This small molecule binds to this protein.
Small molecule (SMILES): C=C(NCc1c(COP(=O)(O)O)cnc(C)c1O)C(=O)O

Sequence of chain 1.B:
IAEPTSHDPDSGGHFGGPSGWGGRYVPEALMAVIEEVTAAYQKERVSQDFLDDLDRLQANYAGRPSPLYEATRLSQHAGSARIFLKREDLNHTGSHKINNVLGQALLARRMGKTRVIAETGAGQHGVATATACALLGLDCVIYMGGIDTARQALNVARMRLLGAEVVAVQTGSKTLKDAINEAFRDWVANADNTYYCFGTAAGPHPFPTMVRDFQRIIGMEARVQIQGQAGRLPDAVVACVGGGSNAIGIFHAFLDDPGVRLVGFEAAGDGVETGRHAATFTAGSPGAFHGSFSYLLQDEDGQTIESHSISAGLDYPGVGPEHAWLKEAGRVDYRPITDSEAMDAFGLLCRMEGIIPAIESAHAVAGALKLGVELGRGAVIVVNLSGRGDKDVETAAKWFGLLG

Binding-site contacts:
Ligand atom P contacts residue SER249 of chain 1.B at 3.2 Å.
Ligand atom N1 contacts residue SER390 of chain 1.B at 2.7 Å (h-bond).
Ligand atom N contacts residue LYS101 of chain 1.B at 3.2 Å.
Ligand atom OP1 contacts residue THR204 of chain 1.B at 2.5 Å (h-bond).
Ligand atom OP1 contacts residue GLY248 of chain 1.B at 3.3 Å (h-bond).
Ligand atom OP3 contacts residue GLY247 of chain 1.B at 3.3 Å (h-bond).
Ligand atom OP2 contacts residue SER249 of chain 1.B at 2.7 Å (h-bond).
Ligand atom C5A contacts residue GLY317 of chain 1.B at 3.7 Å.
Ligand atom C contacts residue ALA126 of chain 1.B at 3.5 Å (hydrophobic).
Ligand atom O contacts residue GLN128 of chain 1.B at 2.7 Å (h-bond).
Ligand atom C6 contacts residue HIS100 of chain 1.B at 3.6 Å.
Ligand atom OP3 contacts residue SER249 of chain 1.B at 3.7 Å.
Ligand atom OXT contacts residue THR124 of chain 1.B at 2.7 Å (h-bond).
Ligand atom O contacts residue GLY127 of chain 1.B at 3.1 Å (h-bond).
Ligand atom OXT contacts residue HIS129 of chain 1.B at 3.2 Å.
Ligand atom C2 contacts residue SER390 of chain 1.B at 3.6 Å.
Ligand atom OXT contacts residue GLY125 of chain 1.B at 3.1 Å (h-bond).
Ligand atom OP4 contacts residue LYS101 of chain 1.B at 3.3 Å (salt-bridge).
Ligand atom CA contacts residue ALA126 of chain 1.B at 3.6 Å (hydrophobic).
Ligand atom C contacts residue THR124 of chain 1.B at 3.2 Å.
Ligand atom OP2 contacts residue HIS100 of chain 1.B at 3.1 Å (h-bond).
Ligand atom C4A contacts residue LYS101 of chain 1.B at 3.6 Å.
Ligand atom N1 contacts residue GLU364 of chain 1.B at 3.5 Å.
Ligand atom N1 contacts residue HIS100 of chain 1.B at 3.6 Å.
Ligand atom C contacts residue HIS129 of chain 1.B at 3.5 Å.
Ligand atom OP1 contacts residue LYS101 of chain 1.B at 3.3 Å (salt-bridge).
Ligand atom OP2 contacts residue ASN250 of chain 1.B at 2.6 Å (h-bond).
Ligand atom O3A contacts residue GLN128 of chain 1.B at 3.4 Å.
Ligand atom OP3 contacts residue GLY248 of chain 1.B at 3.0 Å (h-bond).
Ligand atom O3A contacts residue ALA126 of chain 1.B at 3.5 Å.
Ligand atom O contacts residue THR124 of chain 1.B at 3.2 Å (h-bond).
Ligand atom OP3 contacts residue GLY246 of chain 1.B at 2.7 Å (h-bond).
Ligand atom C6 contacts residue SER390 of chain 1.B at 3.4 Å.
Ligand atom C6 contacts residue GLU364 of chain 1.B at 3.6 Å.
Ligand atom O contacts residue ALA126 of chain 1.B at 3.4 Å (h-bond).
Ligand atom C contacts residue GLY125 of chain 1.B at 3.5 Å.
Ligand atom OP1 contacts residue SER249 of chain 1.B at 2.7 Å (h-bond).
Ligand atom C4A contacts residue GLY317 of chain 1.B at 3.5 Å.
Ligand atom O contacts residue HIS129 of chain 1.B at 2.9 Å (h-bond).
Ligand atom P contacts residue GLY248 of chain 1.B at 3.6 Å.